A small-molecule ligand and the protein it binds are described below.
Small molecule (SMILES): CC(C)c1cc(C(=O)N2Cc3ccccc3C2)c(O)cc1C=O

Sequence of chain 1.C:
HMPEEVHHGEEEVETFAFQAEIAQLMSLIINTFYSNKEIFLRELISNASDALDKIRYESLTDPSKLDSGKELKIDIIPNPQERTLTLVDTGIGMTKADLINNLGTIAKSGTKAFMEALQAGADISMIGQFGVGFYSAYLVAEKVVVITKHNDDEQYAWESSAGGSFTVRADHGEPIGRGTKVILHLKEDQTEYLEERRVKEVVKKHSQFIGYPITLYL

Binding-site contacts:
Ligand atom O14 contacts residue GLY94 of chain 1.C at 3.6 Å.
Ligand atom C22 contacts residue ALA52 of chain 1.C at 3.9 Å (hydrophobic).
Ligand atom C16 contacts residue ILE93 of chain 1.C at 3.8 Å (hydrophobic).
Ligand atom C18 contacts residue ILE93 of chain 1.C at 3.6 Å (hydrophobic).
Ligand atom C13 contacts residue THR181 of chain 1.C at 3.5 Å.
Ligand atom C07 contacts residue ASP90 of chain 1.C at 3.4 Å.
Ligand atom C02 contacts residue PHE135 of chain 1.C at 3.6 Å (hydrophobic).
Ligand atom C09 contacts residue ASN48 of chain 1.C at 3.9 Å.
Ligand atom C07 contacts residue THR181 of chain 1.C at 3.7 Å.
Ligand atom O12 contacts residue LEU45 of chain 1.C at 3.2 Å.
Ligand atom O08 contacts residue ALA49 of chain 1.C at 3.8 Å.
Ligand atom C17 contacts residue ILE93 of chain 1.C at 3.9 Å (hydrophobic).
Ligand atom C10 contacts residue ASN48 of chain 1.C at 3.6 Å.
Ligand atom O12 contacts residue PHE135 of chain 1.C at 3.9 Å.
Ligand atom O14 contacts residue THR181 of chain 1.C at 2.6 Å (h-bond).
Ligand atom C23 contacts residue ALA52 of chain 1.C at 3.8 Å (hydrophobic).
Ligand atom C21 contacts residue ASP51 of chain 1.C at 3.8 Å.
Ligand atom C16 contacts residue GLY94 of chain 1.C at 3.8 Å.
Ligand atom C02 contacts residue ASN48 of chain 1.C at 4.0 Å.
Ligand atom C09 contacts residue ASP90 of chain 1.C at 3.5 Å.
Ligand atom C01 contacts residue ASN48 of chain 1.C at 3.6 Å.
Ligand atom C01 contacts residue PHE135 of chain 1.C at 3.7 Å (hydrophobic).
Ligand atom C11 contacts residue ASN48 of chain 1.C at 3.8 Å.
Ligand atom C04 contacts residue ASN48 of chain 1.C at 4.0 Å.
Ligand atom C03 contacts residue PHE135 of chain 1.C at 3.7 Å (hydrophobic).
Ligand atom O08 contacts residue THR181 of chain 1.C at 3.6 Å.
Ligand atom C06 contacts residue THR181 of chain 1.C at 3.7 Å.
Ligand atom C17 contacts residue ALA52 of chain 1.C at 3.9 Å (hydrophobic).
Ligand atom C13 contacts residue ALA52 of chain 1.C at 3.9 Å (hydrophobic).
Ligand atom C01 contacts residue DMS1 of chain 1.L at 3.5 Å.
Ligand atom O12 contacts residue ASN48 of chain 1.C at 3.0 Å (h-bond).
Ligand atom C09 contacts residue ALA49 of chain 1.C at 3.8 Å (hydrophobic).
Ligand atom C11 contacts residue LEU45 of chain 1.C at 3.9 Å (hydrophobic).
Ligand atom O14 contacts residue MET95 of chain 1.C at 3.7 Å.
Ligand atom N15 contacts residue ALA52 of chain 1.C at 3.7 Å.
Ligand atom C16 contacts residue ALA52 of chain 1.C at 3.8 Å (hydrophobic).
Ligand atom O08 contacts residue ALA52 of chain 1.C at 3.2 Å.
Ligand atom O08 contacts residue ASP90 of chain 1.C at 2.6 Å (salt-bridge).
Ligand atom C11 contacts residue VAL183 of chain 1.C at 3.5 Å (hydrophobic).
Ligand atom C23 contacts residue ASN48 of chain 1.C at 3.8 Å.